Sequence of chain 1.A:
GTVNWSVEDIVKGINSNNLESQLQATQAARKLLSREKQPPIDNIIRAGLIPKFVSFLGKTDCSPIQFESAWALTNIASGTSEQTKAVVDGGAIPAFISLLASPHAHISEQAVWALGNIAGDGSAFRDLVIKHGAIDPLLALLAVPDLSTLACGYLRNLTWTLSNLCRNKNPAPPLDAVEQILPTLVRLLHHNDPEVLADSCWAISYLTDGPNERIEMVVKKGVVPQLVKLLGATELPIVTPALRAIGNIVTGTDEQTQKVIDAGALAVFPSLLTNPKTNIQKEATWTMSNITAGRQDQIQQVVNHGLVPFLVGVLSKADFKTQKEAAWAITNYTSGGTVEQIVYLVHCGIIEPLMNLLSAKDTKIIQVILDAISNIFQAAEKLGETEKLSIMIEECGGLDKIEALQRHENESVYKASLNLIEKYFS

This small molecule binds to this protein.
Small molecule (SMILES): NCCCC[C@H](N)C(=O)N[C@@H](CCCN=C(N)N)C(=O)N[C@@H](CCC(N)=O)C(=O)N[C@@H](CCCN=C(N)N)C(=O)N[C@H](C=O)CCCN=C(N)N

Binding-site contacts:
Ligand atom NH1 contacts residue ARG246 of chain 1.A at 3.5 Å (salt-bridge).
Ligand atom NH2 contacts residue ASN292 of chain 1.A at 3.1 Å (h-bond).
Ligand atom NH2 contacts residue TRP288 of chain 1.A at 3.2 Å.
Ligand atom NH2 contacts residue GLU285 of chain 1.A at 3.0 Å (salt-bridge).
Ligand atom NE contacts residue ASN250 of chain 1.A at 2.7 Å (h-bond).
Ligand atom CD contacts residue VAL252 of chain 1.A at 3.2 Å (hydrophobic).
Ligand atom NE contacts residue ASN292 of chain 1.A at 3.5 Å (h-bond).
Ligand atom CZ contacts residue THR253 of chain 1.A at 2.8 Å.
Ligand atom NH1 contacts residue GLY296 of chain 1.A at 3.5 Å.
Ligand atom NH1 contacts residue GLY212 of chain 1.A at 2.2 Å (h-bond).
Ligand atom O contacts residue ASN292 of chain 1.A at 3.0 Å (h-bond).
Ligand atom CA contacts residue ASN292 of chain 1.A at 3.4 Å.
Ligand atom NH1 contacts residue ASP256 of chain 1.A at 3.0 Å (salt-bridge).
Ligand atom NH1 contacts residue THR259 of chain 1.A at 3.3 Å (h-bond).
Ligand atom CZ contacts residue GLY212 of chain 1.A at 3.0 Å.
Ligand atom CZ contacts residue VAL252 of chain 1.A at 3.4 Å (hydrophobic).
Ligand atom NH2 contacts residue ASN250 of chain 1.A at 3.3 Å (h-bond).
Ligand atom NH2 contacts residue GLY212 of chain 1.A at 3.3 Å (h-bond).
Ligand atom NH2 contacts residue VAL252 of chain 1.A at 2.3 Å (h-bond).
Ligand atom O contacts residue TRP288 of chain 1.A at 3.5 Å (h-bond).
Ligand atom OE1 contacts residue TRP330 of chain 1.A at 3.5 Å.
Ligand atom CD contacts residue ARG246 of chain 1.A at 3.7 Å.
Ligand atom CZ contacts residue ASN250 of chain 1.A at 3.4 Å.
Ligand atom O contacts residue THR253 of chain 1.A at 3.6 Å.
Ligand atom CD contacts residue ASN292 of chain 1.A at 3.7 Å.
Ligand atom NE2 contacts residue TRP330 of chain 1.A at 3.7 Å.
Ligand atom NH2 contacts residue THR253 of chain 1.A at 3.2 Å (h-bond).
Ligand atom NE contacts residue VAL252 of chain 1.A at 3.7 Å.
Ligand atom NH1 contacts residue GLU285 of chain 1.A at 3.1 Å (salt-bridge).
Ligand atom NH2 contacts residue ARG246 of chain 1.A at 3.3 Å (salt-bridge).
Ligand atom CZ contacts residue THR259 of chain 1.A at 3.2 Å.
Ligand atom C contacts residue ASN292 of chain 1.A at 3.6 Å.
Ligand atom NE contacts residue THR253 of chain 1.A at 3.2 Å (h-bond).
Ligand atom NH2 contacts residue ASN214 of chain 1.A at 3.3 Å (h-bond).
Ligand atom NH2 contacts residue THR259 of chain 1.A at 2.5 Å (h-bond).
Ligand atom CZ contacts residue ASN292 of chain 1.A at 3.2 Å.
Ligand atom N contacts residue ASN292 of chain 1.A at 2.9 Å (h-bond).
Ligand atom NH1 contacts residue ILE217 of chain 1.A at 3.6 Å.
Ligand atom CZ contacts residue GLU285 of chain 1.A at 3.6 Å.
Ligand atom NH1 contacts residue THR253 of chain 1.A at 2.9 Å (h-bond).